This protein binds this small molecule.
Small molecule (SMILES): Nc1ncnc2c1ncn2[C@@H]1O[C@H](CO[P](=O)(O)O[P](=O)(O)NP(=O)(O)O)[C@@H](O)[C@H]1O

Binding-site contacts:
Ligand atom O5' contacts residue ARG79 of chain 1.A at 2.8 Å (salt-bridge).
Ligand atom O3G contacts residue MN1 of chain 1.D at 2.3 Å.
Ligand atom O5' contacts residue LYS109 of chain 1.A at 2.8 Å (salt-bridge).
Ligand atom N3B contacts residue TYR56 of chain 1.A at 3.8 Å.
Ligand atom PA contacts residue LYS109 of chain 1.A at 3.8 Å.
Ligand atom PB contacts residue LYS273 of chain 1.A at 3.6 Å.
Ligand atom PA contacts residue ARG79 of chain 1.A at 3.6 Å.
Ligand atom O3G contacts residue GLU241 of chain 1.A at 3.7 Å.
Ligand atom O3A contacts residue LYS96 of chain 1.A at 3.5 Å (salt-bridge).
Ligand atom O1G contacts residue LYS273 of chain 1.A at 2.9 Å (salt-bridge).
Ligand atom O1G contacts residue SER272 of chain 1.A at 3.3 Å.
Ligand atom O3A contacts residue MN1 of chain 1.D at 3.3 Å.
Ligand atom O3G contacts residue LYS96 of chain 1.A at 3.0 Å (salt-bridge).
Ligand atom O3A contacts residue ARG79 of chain 1.A at 3.3 Å (salt-bridge).
Ligand atom O1A contacts residue MN1 of chain 1.D at 2.2 Å.
Ligand atom O2B contacts residue GLU241 of chain 1.A at 3.1 Å (salt-bridge).
Ligand atom O2A contacts residue ARG81 of chain 1.A at 2.9 Å (salt-bridge).
Ligand atom O2G contacts residue LYS96 of chain 1.A at 3.4 Å (salt-bridge).
Ligand atom O3A contacts residue ARG81 of chain 1.A at 3.5 Å (salt-bridge).
Ligand atom PB contacts residue TYR174 of chain 1.A at 3.7 Å.
Ligand atom O2B contacts residue LYS273 of chain 1.A at 2.8 Å (salt-bridge).
Ligand atom O5' contacts residue LYS96 of chain 1.A at 3.1 Å (salt-bridge).
Ligand atom PA contacts residue ARG81 of chain 1.A at 3.8 Å.
Ligand atom O1G contacts residue PHE271 of chain 1.A at 3.9 Å.
Ligand atom O2A contacts residue ARG176 of chain 1.A at 3.0 Å (salt-bridge).
Ligand atom O1B contacts residue LYS273 of chain 1.A at 3.7 Å.
Ligand atom O2B contacts residue ARG176 of chain 1.A at 3.3 Å (salt-bridge).
Ligand atom PG contacts residue MN1 of chain 1.D at 3.5 Å.
Ligand atom O1A contacts residue ARG176 of chain 1.A at 3.8 Å.
Ligand atom PA contacts residue LYS96 of chain 1.A at 3.8 Å.
Ligand atom PA contacts residue MN1 of chain 1.D at 3.4 Å.
Ligand atom N3B contacts residue MN1 of chain 1.D at 3.8 Å.
Ligand atom O2B contacts residue MN1 of chain 1.D at 2.2 Å.
Ligand atom O1B contacts residue TYR174 of chain 1.A at 2.7 Å (h-bond).
Ligand atom O1B contacts residue ARG81 of chain 1.A at 2.8 Å (salt-bridge).
Ligand atom O1G contacts residue LYS15 of chain 1.A at 3.8 Å.
Ligand atom N3B contacts residue LYS273 of chain 1.A at 3.7 Å.
Ligand atom O3G contacts residue LYS15 of chain 1.A at 3.1 Å (salt-bridge).
Ligand atom O1A contacts residue GLU241 of chain 1.A at 3.5 Å (salt-bridge).
Ligand atom PB contacts residue MN1 of chain 1.D at 3.1 Å.

Sequence of chain 1.A:
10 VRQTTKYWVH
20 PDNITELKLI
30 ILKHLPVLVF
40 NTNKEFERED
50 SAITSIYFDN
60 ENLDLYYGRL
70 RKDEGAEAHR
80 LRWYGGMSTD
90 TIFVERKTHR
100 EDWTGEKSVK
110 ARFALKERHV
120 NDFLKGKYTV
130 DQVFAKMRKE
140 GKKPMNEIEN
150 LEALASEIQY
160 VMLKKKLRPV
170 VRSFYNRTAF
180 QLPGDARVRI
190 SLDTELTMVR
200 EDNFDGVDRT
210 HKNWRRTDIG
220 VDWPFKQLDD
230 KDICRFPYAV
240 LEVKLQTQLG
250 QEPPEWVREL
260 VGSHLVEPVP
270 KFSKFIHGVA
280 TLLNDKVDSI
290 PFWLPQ